Sequence of chain 1.B:
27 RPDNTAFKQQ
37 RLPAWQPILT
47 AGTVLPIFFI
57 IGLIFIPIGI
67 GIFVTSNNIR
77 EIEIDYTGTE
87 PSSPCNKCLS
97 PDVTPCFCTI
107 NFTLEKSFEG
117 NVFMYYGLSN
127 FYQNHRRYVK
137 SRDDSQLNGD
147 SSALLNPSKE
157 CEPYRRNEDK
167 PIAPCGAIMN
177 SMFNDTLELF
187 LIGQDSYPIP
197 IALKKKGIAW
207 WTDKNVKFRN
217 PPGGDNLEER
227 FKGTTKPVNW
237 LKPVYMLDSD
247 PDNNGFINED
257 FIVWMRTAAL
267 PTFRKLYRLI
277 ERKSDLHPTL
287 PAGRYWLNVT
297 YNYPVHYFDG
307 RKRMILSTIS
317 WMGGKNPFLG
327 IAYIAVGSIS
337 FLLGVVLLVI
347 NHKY

Sequence of chain 1.A:
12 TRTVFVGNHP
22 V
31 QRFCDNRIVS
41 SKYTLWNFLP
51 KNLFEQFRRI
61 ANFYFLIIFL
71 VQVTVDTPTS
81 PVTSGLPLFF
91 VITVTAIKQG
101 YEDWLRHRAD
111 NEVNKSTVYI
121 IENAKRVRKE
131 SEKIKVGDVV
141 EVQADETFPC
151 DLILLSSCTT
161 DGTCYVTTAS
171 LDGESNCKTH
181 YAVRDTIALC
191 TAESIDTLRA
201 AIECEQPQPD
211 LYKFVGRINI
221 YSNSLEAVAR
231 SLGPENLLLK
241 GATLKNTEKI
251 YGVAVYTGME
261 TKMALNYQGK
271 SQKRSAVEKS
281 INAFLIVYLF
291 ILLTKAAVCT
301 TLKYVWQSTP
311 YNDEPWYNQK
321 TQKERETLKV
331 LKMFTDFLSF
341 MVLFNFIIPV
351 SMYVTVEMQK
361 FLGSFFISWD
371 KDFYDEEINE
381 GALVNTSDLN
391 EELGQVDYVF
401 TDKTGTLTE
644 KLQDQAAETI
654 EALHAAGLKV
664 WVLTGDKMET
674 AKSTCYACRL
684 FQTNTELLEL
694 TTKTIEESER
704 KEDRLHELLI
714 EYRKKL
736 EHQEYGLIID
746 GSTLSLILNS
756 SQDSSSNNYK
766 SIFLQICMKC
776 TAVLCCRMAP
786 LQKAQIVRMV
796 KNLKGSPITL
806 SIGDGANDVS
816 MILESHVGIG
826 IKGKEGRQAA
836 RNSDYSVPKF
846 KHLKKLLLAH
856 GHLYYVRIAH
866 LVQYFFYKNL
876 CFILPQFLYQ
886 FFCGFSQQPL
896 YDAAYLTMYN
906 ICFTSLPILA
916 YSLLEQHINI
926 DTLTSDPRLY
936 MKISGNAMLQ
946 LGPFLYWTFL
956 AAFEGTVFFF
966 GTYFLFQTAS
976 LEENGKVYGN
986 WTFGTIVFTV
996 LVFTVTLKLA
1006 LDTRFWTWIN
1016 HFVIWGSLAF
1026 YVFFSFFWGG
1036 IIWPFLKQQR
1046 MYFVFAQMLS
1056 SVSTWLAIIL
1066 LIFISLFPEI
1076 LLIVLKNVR

This small molecule binds to this protein.
Small molecule (SMILES): CC(=O)N[C@H]1CO[C@H](CO)[C@@H](O[C@H]2O[C@H](CO)[C@@H](O)[C@H](O)[C@@H]2O)[C@@H]1O

Binding-site contacts:
Ligand atom O7 contacts residue TYR303 of chain 1.B at 4.4 Å.
Ligand atom C7 contacts residue NAG1 of chain 1.G at 3.7 Å.
Ligand atom C5 contacts residue ASN235 of chain 1.B at 4.1 Å.
Ligand atom O7 contacts residue NAG1 of chain 1.G at 3.3 Å (h-bond).
Ligand atom O7 contacts residue PRO300 of chain 1.B at 3.3 Å.
Ligand atom C7 contacts residue PRO300 of chain 1.B at 3.9 Å (hydrophobic).
Ligand atom C5 contacts residue VAL234 of chain 1.B at 4.3 Å (hydrophobic).
Ligand atom O6 contacts residue NAG1 of chain 1.G at 4.1 Å.
Ligand atom C8 contacts residue PRO300 of chain 1.B at 3.7 Å (hydrophobic).
Ligand atom N2 contacts residue NAG1 of chain 1.G at 3.7 Å.
Ligand atom C3 contacts residue NAG1 of chain 1.G at 4.5 Å.
Ligand atom C6 contacts residue VAL234 of chain 1.B at 3.9 Å (hydrophobic).
Ligand atom C1 contacts residue ASN235 of chain 1.B at 4.0 Å.
Ligand atom C6 contacts residue NAG1 of chain 1.G at 4.4 Å.
Ligand atom N2 contacts residue ASN235 of chain 1.B at 4.2 Å.
Ligand atom C2 contacts residue NAG1 of chain 1.G at 3.1 Å.
Ligand atom O2 contacts residue VAL234 of chain 1.B at 3.7 Å.
Ligand atom O5 contacts residue ASN235 of chain 1.B at 4.4 Å.
Ligand atom C7 contacts residue TRP316 of chain 1.A at 4.4 Å (hydrophobic).
Ligand atom O4 contacts residue ASN235 of chain 1.B at 4.3 Å.
Ligand atom C5 contacts residue NAG1 of chain 1.G at 4.0 Å.
Ligand atom C8 contacts residue TYR303 of chain 1.B at 4.3 Å (hydrophobic).
Ligand atom O5 contacts residue NAG1 of chain 1.G at 2.7 Å (h-bond).
Ligand atom C1 contacts residue NAG1 of chain 1.G at 2.1 Å.
Ligand atom C8 contacts residue TRP316 of chain 1.A at 3.2 Å (hydrophobic).